Sequence of chain 1.B:
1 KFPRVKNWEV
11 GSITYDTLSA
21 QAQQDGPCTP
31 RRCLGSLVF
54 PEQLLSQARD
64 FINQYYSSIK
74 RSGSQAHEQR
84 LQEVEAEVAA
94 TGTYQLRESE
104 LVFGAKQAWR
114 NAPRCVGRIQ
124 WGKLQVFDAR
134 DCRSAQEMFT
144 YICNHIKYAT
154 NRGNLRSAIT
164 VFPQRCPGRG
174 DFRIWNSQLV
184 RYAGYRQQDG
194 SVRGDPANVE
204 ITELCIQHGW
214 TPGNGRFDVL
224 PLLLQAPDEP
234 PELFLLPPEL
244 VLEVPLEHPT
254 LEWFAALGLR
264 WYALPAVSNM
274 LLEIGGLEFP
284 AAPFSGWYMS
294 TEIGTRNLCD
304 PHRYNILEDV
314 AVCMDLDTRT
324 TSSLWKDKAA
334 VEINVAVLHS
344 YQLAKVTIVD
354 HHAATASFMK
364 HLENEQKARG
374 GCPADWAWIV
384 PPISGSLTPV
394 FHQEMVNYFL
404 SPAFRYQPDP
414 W

This small molecule binds to this protein.
Small molecule (SMILES): O=[N+]([O-])c1cccc2c(Br)n[nH]c12

Binding-site contacts:
Ligand atom O12 contacts residue HEM1 of chain 1.G at 3.5 Å.
Ligand atom C8 contacts residue HEM1 of chain 1.G at 3.7 Å.
Ligand atom C8 contacts residue PRO268 of chain 1.B at 4.1 Å (hydrophobic).
Ligand atom BR contacts residue PHE287 of chain 1.B at 3.3 Å.
Ligand atom O11 contacts residue TYR291 of chain 1.B at 4.2 Å.
Ligand atom N1 contacts residue PRO268 of chain 1.B at 3.6 Å.
Ligand atom O12 contacts residue TYR291 of chain 1.B at 3.3 Å.
Ligand atom C3 contacts residue GLY289 of chain 1.B at 4.1 Å.
Ligand atom N1 contacts residue TRP290 of chain 1.B at 3.0 Å (h-bond).
Ligand atom BR contacts residue GLY289 of chain 1.B at 3.8 Å.
Ligand atom BR contacts residue SER288 of chain 1.B at 3.5 Å.
Ligand atom C3 contacts residue HEM1 of chain 1.G at 3.8 Å.
Ligand atom O12 contacts residue TRP290 of chain 1.B at 3.3 Å (h-bond).
Ligand atom O11 contacts residue MET292 of chain 1.B at 4.2 Å.
Ligand atom N10 contacts residue TRP290 of chain 1.B at 4.4 Å.
Ligand atom C7 contacts residue HEM1 of chain 1.G at 3.4 Å.
Ligand atom N10 contacts residue MET292 of chain 1.B at 4.0 Å.
Ligand atom O11 contacts residue GLU295 of chain 1.B at 3.1 Å.
Ligand atom N10 contacts residue HEM1 of chain 1.G at 3.5 Å.
Ligand atom C9 contacts residue PRO268 of chain 1.B at 4.4 Å (hydrophobic).
Ligand atom O12 contacts residue MET292 of chain 1.B at 3.1 Å (h-bond).
Ligand atom N2 contacts residue HEM1 of chain 1.G at 3.4 Å.
Ligand atom C8 contacts residue TRP290 of chain 1.B at 4.1 Å (hydrophobic).
Ligand atom C6 contacts residue GLU295 of chain 1.B at 4.4 Å.
Ligand atom O11 contacts residue HEM1 of chain 1.G at 3.2 Å.
Ligand atom N2 contacts residue TRP290 of chain 1.B at 3.6 Å (h-bond).
Ligand atom C4 contacts residue VAL270 of chain 1.B at 3.9 Å (hydrophobic).
Ligand atom C3 contacts residue PRO268 of chain 1.B at 3.7 Å (hydrophobic).
Ligand atom N10 contacts residue TYR291 of chain 1.B at 3.9 Å.
Ligand atom C4 contacts residue HEM1 of chain 1.G at 3.8 Å.
Ligand atom BR contacts residue HEM1 of chain 1.G at 3.5 Å.
Ligand atom N2 contacts residue PRO268 of chain 1.B at 3.5 Å.
Ligand atom N10 contacts residue GLU295 of chain 1.B at 4.1 Å.
Ligand atom N2 contacts residue GLY289 of chain 1.B at 3.6 Å.
Ligand atom C5 contacts residue HEM1 of chain 1.G at 3.2 Å.
Ligand atom N1 contacts residue HEM1 of chain 1.G at 3.5 Å.
Ligand atom C9 contacts residue HEM1 of chain 1.G at 3.8 Å.
Ligand atom N1 contacts residue TYR291 of chain 1.B at 4.3 Å.
Ligand atom C6 contacts residue HEM1 of chain 1.G at 3.3 Å.
Ligand atom BR contacts residue PRO268 of chain 1.B at 3.6 Å.